A protein and the small-molecule ligand that binds it are described below.
Small molecule (SMILES): O=C(O)c1ccc(O)c(I)c1

Sequence of chain 2.C:
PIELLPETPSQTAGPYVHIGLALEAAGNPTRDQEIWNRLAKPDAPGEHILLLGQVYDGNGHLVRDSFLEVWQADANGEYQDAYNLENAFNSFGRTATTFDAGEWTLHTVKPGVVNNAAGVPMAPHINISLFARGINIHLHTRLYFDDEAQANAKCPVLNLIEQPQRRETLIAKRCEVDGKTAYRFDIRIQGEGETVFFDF

Sequence of chain 2.D:
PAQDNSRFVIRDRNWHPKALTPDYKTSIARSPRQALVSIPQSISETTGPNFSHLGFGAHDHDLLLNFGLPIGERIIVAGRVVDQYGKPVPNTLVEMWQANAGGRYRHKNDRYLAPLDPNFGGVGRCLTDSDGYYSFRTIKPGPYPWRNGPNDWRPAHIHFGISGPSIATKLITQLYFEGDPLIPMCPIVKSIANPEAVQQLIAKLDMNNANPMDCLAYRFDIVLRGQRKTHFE

Binding-site contacts:
Ligand atom I3 contacts residue FE1 of chain 2.Q at 4.3 Å.
Ligand atom O2 contacts residue PRO15 of chain 2.C at 4.1 Å.
Ligand atom I3 contacts residue GLY14 of chain 2.C at 3.9 Å.
Ligand atom C5 contacts residue TYR16 of chain 2.C at 3.4 Å (hydrophobic).
Ligand atom O4 contacts residue HIS160 of chain 2.D at 3.4 Å (h-bond).
Ligand atom C5 contacts residue TYR147 of chain 2.D at 2.6 Å (hydrophobic).
Ligand atom O4 contacts residue TYR147 of chain 2.D at 2.4 Å (h-bond).
Ligand atom C3 contacts residue TYR147 of chain 2.D at 3.4 Å (hydrophobic).
Ligand atom C2 contacts residue TYR147 of chain 2.D at 4.3 Å (hydrophobic).
Ligand atom I3 contacts residue THR12 of chain 2.C at 4.0 Å.
Ligand atom O2 contacts residue TRP149 of chain 2.D at 3.9 Å.
Ligand atom C4 contacts residue FE1 of chain 2.Q at 2.7 Å.
Ligand atom C3 contacts residue FE1 of chain 2.Q at 3.8 Å.
Ligand atom C2 contacts residue PRO15 of chain 2.C at 3.4 Å (hydrophobic).
Ligand atom O1 contacts residue TRP149 of chain 2.D at 3.5 Å.
Ligand atom I3 contacts residue ARG157 of chain 2.D at 3.4 Å.
Ligand atom I3 contacts residue GLN177 of chain 2.D at 3.9 Å.
Ligand atom O4 contacts residue FE1 of chain 2.Q at 1.6 Å.
Ligand atom C5 contacts residue TYR108 of chain 2.D at 3.7 Å (hydrophobic).
Ligand atom O4 contacts residue TYR108 of chain 2.D at 3.0 Å (h-bond).
Ligand atom C4 contacts residue HIS162 of chain 2.D at 4.2 Å.
Ligand atom C1 contacts residue TYR147 of chain 2.D at 4.1 Å (hydrophobic).
Ligand atom C6 contacts residue TYR147 of chain 2.D at 3.4 Å (hydrophobic).
Ligand atom C7 contacts residue TRP149 of chain 2.D at 3.9 Å (hydrophobic).
Ligand atom C3 contacts residue PRO15 of chain 2.C at 3.6 Å (hydrophobic).
Ligand atom C6 contacts residue PRO15 of chain 2.C at 3.6 Å (hydrophobic).
Ligand atom I3 contacts residue HIS162 of chain 2.D at 4.1 Å.
Ligand atom C5 contacts residue PRO15 of chain 2.C at 4.0 Å (hydrophobic).
Ligand atom C4 contacts residue PRO15 of chain 2.C at 3.9 Å (hydrophobic).
Ligand atom C6 contacts residue TYR16 of chain 2.C at 3.2 Å (hydrophobic).
Ligand atom O2 contacts residue TYR16 of chain 2.C at 4.2 Å.
Ligand atom O4 contacts residue HIS162 of chain 2.D at 2.9 Å (h-bond).
Ligand atom C1 contacts residue PRO15 of chain 2.C at 3.5 Å (hydrophobic).
Ligand atom C3 contacts residue GLY14 of chain 2.C at 4.2 Å.
Ligand atom C5 contacts residue FE1 of chain 2.Q at 3.4 Å.
Ligand atom C7 contacts residue PRO15 of chain 2.C at 3.7 Å (hydrophobic).
Ligand atom C4 contacts residue TYR147 of chain 2.D at 2.5 Å (hydrophobic).
Ligand atom C4 contacts residue TYR108 of chain 2.D at 3.9 Å (hydrophobic).
Ligand atom I3 contacts residue ILE191 of chain 2.D at 3.6 Å.
Ligand atom O1 contacts residue PRO15 of chain 2.C at 4.1 Å.